Sequence of chain 8.E:
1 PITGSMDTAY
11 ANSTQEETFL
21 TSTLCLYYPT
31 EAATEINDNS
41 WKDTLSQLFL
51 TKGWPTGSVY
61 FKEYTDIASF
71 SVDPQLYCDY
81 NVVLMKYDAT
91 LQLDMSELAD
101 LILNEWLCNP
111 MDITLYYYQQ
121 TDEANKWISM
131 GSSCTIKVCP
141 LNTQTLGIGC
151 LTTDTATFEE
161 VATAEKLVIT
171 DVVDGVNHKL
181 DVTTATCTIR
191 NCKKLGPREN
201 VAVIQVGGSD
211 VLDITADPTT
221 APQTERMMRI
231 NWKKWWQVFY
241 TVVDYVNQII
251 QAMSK

Binding-site contacts:
Ligand atom O5 contacts residue ASN12 of chain 8.E at 2.7 Å (h-bond).
Ligand atom C7 contacts residue ASN12 of chain 8.E at 3.9 Å.
Ligand atom N2 contacts residue ASN12 of chain 8.E at 3.8 Å.
Ligand atom O7 contacts residue ASN12 of chain 8.E at 3.6 Å.
Ligand atom C2 contacts residue ASN12 of chain 8.E at 3.3 Å.
Ligand atom C1 contacts residue ASN12 of chain 8.E at 2.2 Å.
Ligand atom C5 contacts residue ASN12 of chain 8.E at 4.1 Å.

This protein binds this small molecule.
Small molecule (SMILES): CC(=O)N[C@H]1[C@H](O[C@H]2[C@H](O)[C@@H](NC(C)=O)CO[C@@H]2CO)O[C@H](CO)[C@@H](O)[C@@H]1O